Sequence of chain 4.A:
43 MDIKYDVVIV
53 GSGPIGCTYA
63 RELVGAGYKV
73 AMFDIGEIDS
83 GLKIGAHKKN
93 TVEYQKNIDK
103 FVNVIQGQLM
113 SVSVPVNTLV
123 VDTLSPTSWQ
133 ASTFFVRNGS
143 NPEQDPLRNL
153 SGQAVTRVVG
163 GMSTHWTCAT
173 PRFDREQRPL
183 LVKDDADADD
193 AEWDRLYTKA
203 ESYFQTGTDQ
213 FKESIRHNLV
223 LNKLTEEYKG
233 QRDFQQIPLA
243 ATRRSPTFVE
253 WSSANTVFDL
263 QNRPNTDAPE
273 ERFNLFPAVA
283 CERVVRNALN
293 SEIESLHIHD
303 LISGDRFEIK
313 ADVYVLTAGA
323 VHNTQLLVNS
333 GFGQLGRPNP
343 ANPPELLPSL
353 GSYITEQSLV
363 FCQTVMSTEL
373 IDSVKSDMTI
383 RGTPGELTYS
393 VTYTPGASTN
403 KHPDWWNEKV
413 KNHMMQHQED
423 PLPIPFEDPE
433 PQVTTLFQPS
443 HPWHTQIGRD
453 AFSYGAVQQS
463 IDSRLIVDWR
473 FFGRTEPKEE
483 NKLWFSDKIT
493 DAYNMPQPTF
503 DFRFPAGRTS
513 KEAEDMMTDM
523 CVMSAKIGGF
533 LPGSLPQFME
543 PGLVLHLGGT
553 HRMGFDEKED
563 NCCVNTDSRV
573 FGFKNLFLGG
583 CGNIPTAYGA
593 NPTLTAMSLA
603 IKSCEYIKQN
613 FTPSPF

This small molecule binds to this protein.
Small molecule (SMILES): OC[C@H]1O[C@H](O)[C@H](F)[C@@H](O)[C@H]1O

Binding-site contacts:
Ligand atom C5 contacts residue VAL546 of chain 4.A at 4.1 Å (hydrophobic).
Ligand atom O4 contacts residue VAL546 of chain 4.A at 2.6 Å (h-bond).
Ligand atom O4 contacts residue HIS548 of chain 4.A at 3.5 Å (h-bond).
Ligand atom O6 contacts residue ARG472 of chain 4.A at 4.1 Å.
Ligand atom O5 contacts residue TYR456 of chain 4.A at 3.7 Å.
Ligand atom C1 contacts residue GLN448 of chain 4.A at 4.0 Å.
Ligand atom C6 contacts residue VAL546 of chain 4.A at 3.8 Å (hydrophobic).
Ligand atom C3 contacts residue HIS548 of chain 4.A at 3.7 Å.
Ligand atom O6 contacts residue LEU361 of chain 4.A at 4.2 Å.
Ligand atom C6 contacts residue TYR456 of chain 4.A at 3.5 Å (hydrophobic).
Ligand atom C4 contacts residue VAL546 of chain 4.A at 3.2 Å (hydrophobic).
Ligand atom O4 contacts residue PHE474 of chain 4.A at 3.5 Å.
Ligand atom C2 contacts residue PHE474 of chain 4.A at 3.7 Å (hydrophobic).
Ligand atom O3 contacts residue FDA1 of chain 4.B at 2.9 Å (h-bond).
Ligand atom C1 contacts residue THR169 of chain 4.A at 4.0 Å.
Ligand atom C3 contacts residue FDA1 of chain 4.B at 3.0 Å.
Ligand atom C1 contacts residue ARG472 of chain 4.A at 3.9 Å.
Ligand atom C4 contacts residue HIS548 of chain 4.A at 4.0 Å.
Ligand atom O1 contacts residue FDA1 of chain 4.B at 4.1 Å.
Ligand atom F2 contacts residue FDA1 of chain 4.B at 3.2 Å.
Ligand atom O5 contacts residue ARG472 of chain 4.A at 3.7 Å.
Ligand atom C2 contacts residue ASN593 of chain 4.A at 3.9 Å.
Ligand atom O5 contacts residue ASP452 of chain 4.A at 4.2 Å.
Ligand atom C4 contacts residue FDA1 of chain 4.B at 3.6 Å.
Ligand atom C2 contacts residue FDA1 of chain 4.B at 4.0 Å.
Ligand atom F2 contacts residue THR169 of chain 4.A at 3.6 Å.
Ligand atom C6 contacts residue LEU545 of chain 4.A at 3.6 Å (hydrophobic).
Ligand atom C2 contacts residue GLN448 of chain 4.A at 3.6 Å.
Ligand atom C6 contacts residue PHE454 of chain 4.A at 3.9 Å (hydrophobic).
Ligand atom O6 contacts residue TYR456 of chain 4.A at 2.2 Å (h-bond).
Ligand atom F2 contacts residue GLN448 of chain 4.A at 2.8 Å.
Ligand atom O3 contacts residue HIS548 of chain 4.A at 2.6 Å (h-bond).
Ligand atom C5 contacts residue FDA1 of chain 4.B at 3.9 Å.
Ligand atom O6 contacts residue PHE454 of chain 4.A at 3.4 Å.
Ligand atom O1 contacts residue THR169 of chain 4.A at 2.7 Å (h-bond).
Ligand atom O1 contacts residue ASP452 of chain 4.A at 2.4 Å (salt-bridge).
Ligand atom C1 contacts residue PHE474 of chain 4.A at 4.1 Å (hydrophobic).
Ligand atom C1 contacts residue ASP452 of chain 4.A at 3.2 Å.
Ligand atom O3 contacts residue ASN593 of chain 4.A at 3.2 Å (h-bond).
Ligand atom F2 contacts residue ASN593 of chain 4.A at 3.2 Å.